Binding-site contacts:
Ligand atom C5 contacts residue PRO412 of chain 6.A at 4.2 Å (hydrophobic).
Ligand atom N6 contacts residue SER629 of chain 6.A at 3.0 Å (h-bond).
Ligand atom N7 contacts residue PRO412 of chain 6.A at 4.3 Å.
Ligand atom C8 contacts residue PRO412 of chain 6.A at 4.3 Å (hydrophobic).
Ligand atom C8 contacts residue HIS627 of chain 6.A at 3.5 Å.
Ligand atom O2P contacts residue ASP623 of chain 5.A at 3.2 Å (salt-bridge).
Ligand atom O3' contacts residue PRO628 of chain 6.A at 4.1 Å.
Ligand atom N6 contacts residue GLY634 of chain 6.A at 3.8 Å.
Ligand atom N6 contacts residue PHE635 of chain 6.A at 3.7 Å.
Ligand atom N1 contacts residue PRO628 of chain 6.A at 3.2 Å (h-bond).
Ligand atom O1P contacts residue HIS625 of chain 5.A at 2.8 Å (h-bond).
Ligand atom C6 contacts residue SER629 of chain 6.A at 3.5 Å.
Ligand atom C6 contacts residue PRO412 of chain 6.A at 4.3 Å (hydrophobic).
Ligand atom C1' contacts residue HIS627 of chain 6.A at 4.3 Å.
Ligand atom C8 contacts residue SER629 of chain 6.A at 4.2 Å.
Ligand atom C2 contacts residue GLY636 of chain 6.A at 3.2 Å.
Ligand atom C4 contacts residue PRO628 of chain 6.A at 3.0 Å (hydrophobic).
Ligand atom P contacts residue HIS625 of chain 5.A at 3.9 Å.
Ligand atom C5 contacts residue SER629 of chain 6.A at 3.5 Å.
Ligand atom N6 contacts residue GLY636 of chain 6.A at 3.2 Å (h-bond).
Ligand atom N7 contacts residue HIS627 of chain 6.A at 4.1 Å.
Ligand atom N9 contacts residue PRO412 of chain 6.A at 4.2 Å.
Ligand atom C4 contacts residue PRO412 of chain 6.A at 4.1 Å (hydrophobic).
Ligand atom C5 contacts residue PRO628 of chain 6.A at 2.7 Å (hydrophobic).
Ligand atom N3 contacts residue PRO628 of chain 6.A at 3.5 Å (h-bond).
Ligand atom N1 contacts residue GLY636 of chain 6.A at 2.9 Å (h-bond).
Ligand atom C8 contacts residue PRO628 of chain 6.A at 3.8 Å (hydrophobic).
Ligand atom N9 contacts residue PRO628 of chain 6.A at 3.7 Å.
Ligand atom C1' contacts residue PRO628 of chain 6.A at 3.9 Å (hydrophobic).
Ligand atom C2' contacts residue HIS627 of chain 6.A at 3.2 Å.
Ligand atom C6 contacts residue GLY636 of chain 6.A at 3.6 Å.
Ligand atom N7 contacts residue SER629 of chain 6.A at 3.1 Å (h-bond).
Ligand atom N7 contacts residue ASN606 of chain 6.A at 4.2 Å.
Ligand atom N7 contacts residue PRO628 of chain 6.A at 3.3 Å (h-bond).
Ligand atom C2 contacts residue PRO628 of chain 6.A at 3.5 Å (hydrophobic).
Ligand atom C3' contacts residue HIS627 of chain 6.A at 4.3 Å.
Ligand atom N1 contacts residue VAL411 of chain 6.A at 4.3 Å.
Ligand atom N6 contacts residue PRO628 of chain 6.A at 3.4 Å (h-bond).
Ligand atom C6 contacts residue PRO628 of chain 6.A at 2.8 Å (hydrophobic).
Ligand atom C2' contacts residue PRO628 of chain 6.A at 3.6 Å (hydrophobic).

This protein binds this small molecule.
Small molecule (SMILES): Nc1ncnc2c1ncn2[C@H]1C[C@H](O)[C@@H](COP(=O)(O)O)O1

Sequence of chain 5.A:
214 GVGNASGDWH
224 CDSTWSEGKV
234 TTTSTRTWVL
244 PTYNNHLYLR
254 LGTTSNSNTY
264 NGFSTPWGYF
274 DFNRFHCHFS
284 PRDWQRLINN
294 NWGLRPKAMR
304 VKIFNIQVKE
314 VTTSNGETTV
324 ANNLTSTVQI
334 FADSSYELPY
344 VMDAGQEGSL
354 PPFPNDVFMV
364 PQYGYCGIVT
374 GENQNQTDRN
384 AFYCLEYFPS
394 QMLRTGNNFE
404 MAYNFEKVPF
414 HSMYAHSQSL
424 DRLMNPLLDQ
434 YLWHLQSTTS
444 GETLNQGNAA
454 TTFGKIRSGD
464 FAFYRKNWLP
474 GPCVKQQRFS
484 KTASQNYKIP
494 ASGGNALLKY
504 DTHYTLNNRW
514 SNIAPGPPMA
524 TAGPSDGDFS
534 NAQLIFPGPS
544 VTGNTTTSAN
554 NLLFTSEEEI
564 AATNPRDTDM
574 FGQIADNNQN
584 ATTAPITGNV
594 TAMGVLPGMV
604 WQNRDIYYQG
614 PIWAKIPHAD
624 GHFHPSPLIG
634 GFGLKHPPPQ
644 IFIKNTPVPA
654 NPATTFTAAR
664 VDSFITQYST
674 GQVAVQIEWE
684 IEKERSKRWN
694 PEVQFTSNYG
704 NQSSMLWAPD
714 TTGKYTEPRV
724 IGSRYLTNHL

Sequence of chain 6.A:
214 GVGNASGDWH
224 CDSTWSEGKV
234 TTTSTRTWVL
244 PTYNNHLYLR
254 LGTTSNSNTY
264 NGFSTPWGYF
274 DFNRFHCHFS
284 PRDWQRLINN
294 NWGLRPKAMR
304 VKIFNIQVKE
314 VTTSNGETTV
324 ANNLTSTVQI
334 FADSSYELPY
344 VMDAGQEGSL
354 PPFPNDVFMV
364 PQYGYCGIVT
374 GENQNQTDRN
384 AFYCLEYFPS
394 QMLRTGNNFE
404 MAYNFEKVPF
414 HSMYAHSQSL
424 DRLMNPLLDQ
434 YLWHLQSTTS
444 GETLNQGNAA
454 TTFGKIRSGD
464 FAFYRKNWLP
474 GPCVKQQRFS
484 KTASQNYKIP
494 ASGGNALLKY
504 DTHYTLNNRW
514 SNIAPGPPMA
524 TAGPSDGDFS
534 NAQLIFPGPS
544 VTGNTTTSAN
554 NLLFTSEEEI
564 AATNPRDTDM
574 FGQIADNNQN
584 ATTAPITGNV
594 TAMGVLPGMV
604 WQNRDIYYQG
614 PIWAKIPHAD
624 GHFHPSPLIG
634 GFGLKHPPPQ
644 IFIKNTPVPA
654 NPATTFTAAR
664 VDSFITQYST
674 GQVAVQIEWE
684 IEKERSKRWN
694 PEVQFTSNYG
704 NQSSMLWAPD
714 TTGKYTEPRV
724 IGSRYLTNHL